Binding-site contacts:
Ligand atom C3 contacts residue VAL105 of chain 1.C at 4.2 Å (hydrophobic).
Ligand atom O contacts residue LEU33 of chain 1.C at 3.4 Å.
Ligand atom C5 contacts residue GLN77 of chain 1.C at 4.2 Å.
Ligand atom C9 contacts residue ILE62 of chain 1.C at 3.7 Å (hydrophobic).
Ligand atom C5 contacts residue VAL74 of chain 1.C at 4.2 Å (hydrophobic).
Ligand atom C9 contacts residue PHE89 of chain 1.C at 3.9 Å (hydrophobic).
Ligand atom C6 contacts residue GLN77 of chain 1.C at 3.9 Å.
Ligand atom N contacts residue ASP66 of chain 1.C at 2.7 Å (salt-bridge).
Ligand atom C8 contacts residue ASP66 of chain 1.C at 3.8 Å.
Ligand atom C8 contacts residue ILE62 of chain 1.C at 4.2 Å (hydrophobic).
Ligand atom C3' contacts residue ASP31 of chain 1.C at 3.3 Å.
Ligand atom C3' contacts residue ILE62 of chain 1.C at 3.5 Å (hydrophobic).
Ligand atom C5 contacts residue LEU107 of chain 1.C at 3.9 Å (hydrophobic).
Ligand atom C6 contacts residue PHE69 of chain 1.C at 4.1 Å (hydrophobic).
Ligand atom C2 contacts residue ILE62 of chain 1.C at 3.7 Å (hydrophobic).
Ligand atom N contacts residue ILE62 of chain 1.C at 4.1 Å.
Ligand atom C3 contacts residue TYR93 of chain 1.C at 3.9 Å (hydrophobic).
Ligand atom C5 contacts residue PHE89 of chain 1.C at 4.0 Å (hydrophobic).
Ligand atom O contacts residue ILE62 of chain 1.C at 3.9 Å.
Ligand atom N contacts residue VAL105 of chain 1.C at 4.2 Å.
Ligand atom O contacts residue ALA120 of chain 1.C at 3.1 Å.
Ligand atom C3 contacts residue ILE62 of chain 1.C at 3.4 Å (hydrophobic).
Ligand atom C3' contacts residue ALA120 of chain 1.C at 3.5 Å (hydrophobic).
Ligand atom C4 contacts residue LEU33 of chain 1.C at 3.7 Å (hydrophobic).
Ligand atom C5 contacts residue LEU78 of chain 1.C at 4.0 Å (hydrophobic).
Ligand atom C2 contacts residue VAL105 of chain 1.C at 3.9 Å (hydrophobic).
Ligand atom C7 contacts residue ASP66 of chain 1.C at 4.2 Å.
Ligand atom C7 contacts residue PHE69 of chain 1.C at 3.7 Å (hydrophobic).
Ligand atom C7 contacts residue PHE89 of chain 1.C at 3.5 Å (hydrophobic).
Ligand atom C8 contacts residue PHE89 of chain 1.C at 3.5 Å (hydrophobic).
Ligand atom C6 contacts residue PHE89 of chain 1.C at 3.8 Å (hydrophobic).
Ligand atom C6 contacts residue VAL74 of chain 1.C at 4.1 Å (hydrophobic).
Ligand atom O contacts residue ASP31 of chain 1.C at 2.7 Å (salt-bridge).
Ligand atom C2 contacts residue TYR93 of chain 1.C at 3.3 Å (hydrophobic).
Ligand atom N contacts residue PHE89 of chain 1.C at 3.8 Å.
Ligand atom C4 contacts residue LEU107 of chain 1.C at 4.0 Å (hydrophobic).
Ligand atom C4 contacts residue PHE89 of chain 1.C at 4.1 Å (hydrophobic).
Ligand atom C3' contacts residue TYR93 of chain 1.C at 3.6 Å (hydrophobic).
Ligand atom C2 contacts residue ASP66 of chain 1.C at 3.6 Å.
Ligand atom C4 contacts residue ILE62 of chain 1.C at 4.1 Å (hydrophobic).

This small molecule binds to this protein.
Small molecule (SMILES): O=Cc1c[nH]c2ccccc12

Sequence of chain 1.C:
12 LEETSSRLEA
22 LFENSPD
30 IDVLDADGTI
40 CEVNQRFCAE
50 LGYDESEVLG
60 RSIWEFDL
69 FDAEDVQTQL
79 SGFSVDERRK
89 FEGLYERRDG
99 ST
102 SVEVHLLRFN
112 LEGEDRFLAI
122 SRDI